This protein binds this small molecule.
Small molecule (SMILES): O=C1CCCCN1

Binding-site contacts:
Ligand atom C08 contacts residue LYS26 of chain 1.A at 4.5 Å.
Ligand atom C02 contacts residue ARG27 of chain 1.A at 4.2 Å.
Ligand atom C07 contacts residue ILE90 of chain 1.A at 4.1 Å (hydrophobic).
Ligand atom O05 contacts residue GLU119 of chain 1.A at 4.3 Å.
Ligand atom O05 contacts residue LYS26 of chain 1.A at 3.3 Å.
Ligand atom C08 contacts residue ILE90 of chain 1.A at 4.1 Å (hydrophobic).
Ligand atom C02 contacts residue LYS26 of chain 1.A at 3.5 Å.
Ligand atom N03 contacts residue LYS26 of chain 1.A at 3.8 Å.
Ligand atom C08 contacts residue ARG27 of chain 1.A at 3.9 Å.
Ligand atom C04 contacts residue LYS26 of chain 1.A at 4.0 Å.

Sequence of chain 1.A:
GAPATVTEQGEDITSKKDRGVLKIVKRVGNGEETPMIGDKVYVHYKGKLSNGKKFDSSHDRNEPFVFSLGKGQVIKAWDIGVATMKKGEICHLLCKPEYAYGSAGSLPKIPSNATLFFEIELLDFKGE